The small molecule below binds the protein below.
Small molecule (SMILES): Nc1ncnc2c1ncn2[C@@H]1O[C@H](CO[P](=O)(O)O[P](N)(=O)O)[C@@H](O)[C@H]1O

Sequence of chain 1.B:
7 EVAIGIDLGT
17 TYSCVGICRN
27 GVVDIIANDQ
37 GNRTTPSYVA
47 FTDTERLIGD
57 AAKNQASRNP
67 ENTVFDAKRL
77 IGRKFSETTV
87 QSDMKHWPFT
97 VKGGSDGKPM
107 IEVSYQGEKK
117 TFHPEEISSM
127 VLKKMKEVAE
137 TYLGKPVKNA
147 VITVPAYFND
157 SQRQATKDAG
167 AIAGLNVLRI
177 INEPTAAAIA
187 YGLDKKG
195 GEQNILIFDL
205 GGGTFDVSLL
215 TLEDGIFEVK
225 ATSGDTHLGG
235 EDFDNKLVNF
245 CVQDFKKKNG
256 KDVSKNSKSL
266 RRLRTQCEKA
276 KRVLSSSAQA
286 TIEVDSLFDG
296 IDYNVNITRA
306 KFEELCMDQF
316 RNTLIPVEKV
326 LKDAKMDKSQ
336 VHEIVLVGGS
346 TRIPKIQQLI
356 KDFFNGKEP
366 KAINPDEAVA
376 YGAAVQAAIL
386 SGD

Binding-site contacts:
Ligand atom C2' contacts residue LYS276 of chain 1.B at 3.7 Å.
Ligand atom O4' contacts residue SER345 of chain 1.B at 3.3 Å (h-bond).
Ligand atom C4' contacts residue GLY206 of chain 1.B at 3.5 Å.
Ligand atom N6 contacts residue ARG347 of chain 1.B at 3.3 Å.
Ligand atom O2B contacts residue THR17 of chain 1.B at 2.8 Å (h-bond).
Ligand atom O1A contacts residue GLY343 of chain 1.B at 3.4 Å.
Ligand atom O1A contacts residue GLY344 of chain 1.B at 3.0 Å (h-bond).
Ligand atom O1B contacts residue THR17 of chain 1.B at 3.1 Å (h-bond).
Ligand atom N1 contacts residue SER280 of chain 1.B at 2.6 Å (h-bond).
Ligand atom O1B contacts residue GLY206 of chain 1.B at 2.8 Å (h-bond).
Ligand atom PA contacts residue GLY344 of chain 1.B at 3.6 Å.
Ligand atom C5' contacts residue GLY206 of chain 1.B at 3.6 Å.
Ligand atom O3A contacts residue THR17 of chain 1.B at 2.9 Å (h-bond).
Ligand atom O1B contacts residue PO41 of chain 1.BA at 3.4 Å (h-bond).
Ligand atom O3A contacts residue GLY206 of chain 1.B at 3.6 Å.
Ligand atom N3B contacts residue PO41 of chain 1.BA at 3.3 Å (h-bond).
Ligand atom O5' contacts residue GLY206 of chain 1.B at 3.6 Å.
Ligand atom O2A contacts residue TYR18 of chain 1.B at 3.5 Å.
Ligand atom O3' contacts residue GLY206 of chain 1.B at 3.4 Å.
Ligand atom O2' contacts residue GLU273 of chain 1.B at 2.8 Å (salt-bridge).
Ligand atom C8 contacts residue ARG277 of chain 1.B at 3.4 Å.
Ligand atom O1B contacts residue GLY205 of chain 1.B at 3.5 Å.
Ligand atom O2B contacts residue TYR18 of chain 1.B at 2.9 Å (h-bond).
Ligand atom N7 contacts residue ARG347 of chain 1.B at 3.4 Å (salt-bridge).
Ligand atom C4' contacts residue GLY205 of chain 1.B at 3.7 Å.
Ligand atom O2' contacts residue LYS276 of chain 1.B at 2.8 Å (salt-bridge).
Ligand atom PB contacts residue THR17 of chain 1.B at 3.1 Å.
Ligand atom C2 contacts residue SER280 of chain 1.B at 3.2 Å.
Ligand atom N7 contacts residue ARG277 of chain 1.B at 3.4 Å (salt-bridge).
Ligand atom O4' contacts residue GLY344 of chain 1.B at 3.4 Å.
Ligand atom O2A contacts residue ASP371 of chain 1.B at 3.6 Å.
Ligand atom O5' contacts residue GLY344 of chain 1.B at 3.2 Å (h-bond).
Ligand atom C2' contacts residue GLU273 of chain 1.B at 3.5 Å.
Ligand atom O3' contacts residue GLY234 of chain 1.B at 3.3 Å.
Ligand atom C4 contacts residue GLY344 of chain 1.B at 3.4 Å.
Ligand atom O5' contacts residue GLY205 of chain 1.B at 3.7 Å.
Ligand atom N9 contacts residue GLY344 of chain 1.B at 3.6 Å (h-bond).
Ligand atom C5 contacts residue GLY344 of chain 1.B at 3.5 Å.
Ligand atom O3' contacts residue LYS276 of chain 1.B at 3.4 Å (salt-bridge).
Ligand atom O2B contacts residue THR16 of chain 1.B at 3.4 Å (h-bond).